This protein binds this small molecule.
Small molecule (SMILES): COC1=C(OC)C(=O)C(C)=CC1=O

Sequence of chain 1.A:
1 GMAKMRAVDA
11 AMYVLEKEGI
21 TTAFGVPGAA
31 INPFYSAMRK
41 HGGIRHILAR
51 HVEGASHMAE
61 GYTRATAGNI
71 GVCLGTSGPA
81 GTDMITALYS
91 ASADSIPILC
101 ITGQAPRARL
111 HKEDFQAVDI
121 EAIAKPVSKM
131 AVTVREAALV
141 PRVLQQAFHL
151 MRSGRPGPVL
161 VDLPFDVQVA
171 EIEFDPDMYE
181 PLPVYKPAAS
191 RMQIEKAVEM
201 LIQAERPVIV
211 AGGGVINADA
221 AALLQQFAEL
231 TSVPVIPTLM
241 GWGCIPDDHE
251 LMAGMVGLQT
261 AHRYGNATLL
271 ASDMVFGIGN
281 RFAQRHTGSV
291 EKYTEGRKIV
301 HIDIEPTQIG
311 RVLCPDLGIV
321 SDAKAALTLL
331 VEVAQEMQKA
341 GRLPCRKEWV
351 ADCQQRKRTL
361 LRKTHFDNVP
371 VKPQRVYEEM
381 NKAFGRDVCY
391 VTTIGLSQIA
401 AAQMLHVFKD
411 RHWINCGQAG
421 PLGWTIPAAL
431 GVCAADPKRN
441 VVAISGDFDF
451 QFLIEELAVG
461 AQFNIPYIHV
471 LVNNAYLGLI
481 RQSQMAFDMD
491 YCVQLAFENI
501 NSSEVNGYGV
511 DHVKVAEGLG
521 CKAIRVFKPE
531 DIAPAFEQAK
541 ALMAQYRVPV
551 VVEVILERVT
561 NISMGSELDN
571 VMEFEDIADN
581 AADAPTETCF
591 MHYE

Binding-site contacts:
Ligand atom O2 contacts residue GLN494 of chain 2.A at 3.8 Å.
Ligand atom CM2 contacts residue CYS492 of chain 2.A at 3.8 Å (hydrophobic).
Ligand atom C2 contacts residue PHE463 of chain 1.A at 4.3 Å (hydrophobic).
Ligand atom O1 contacts residue PHE463 of chain 1.A at 4.4 Å.
Ligand atom C1 contacts residue CYS492 of chain 2.A at 3.8 Å (hydrophobic).
Ligand atom O1 contacts residue CYS492 of chain 2.A at 3.0 Å.
Ligand atom C1 contacts residue HIS46 of chain 1.A at 4.5 Å.
Ligand atom CM2 contacts residue GLN494 of chain 2.A at 3.2 Å.
Ligand atom CM2 contacts residue VAL493 of chain 2.A at 3.9 Å (hydrophobic).
Ligand atom C6 contacts residue HIS46 of chain 1.A at 4.2 Å.
Ligand atom O1 contacts residue HIS46 of chain 1.A at 4.1 Å.
Ligand atom CM2 contacts residue GLN462 of chain 1.A at 4.2 Å.
Ligand atom C6 contacts residue CYS492 of chain 2.A at 4.0 Å (hydrophobic).
Ligand atom C1 contacts residue PHE463 of chain 1.A at 4.5 Å (hydrophobic).
Ligand atom O2 contacts residue PHE463 of chain 1.A at 4.2 Å.
Ligand atom O2 contacts residue GLN462 of chain 1.A at 3.8 Å.

Sequence of chain 2.A:
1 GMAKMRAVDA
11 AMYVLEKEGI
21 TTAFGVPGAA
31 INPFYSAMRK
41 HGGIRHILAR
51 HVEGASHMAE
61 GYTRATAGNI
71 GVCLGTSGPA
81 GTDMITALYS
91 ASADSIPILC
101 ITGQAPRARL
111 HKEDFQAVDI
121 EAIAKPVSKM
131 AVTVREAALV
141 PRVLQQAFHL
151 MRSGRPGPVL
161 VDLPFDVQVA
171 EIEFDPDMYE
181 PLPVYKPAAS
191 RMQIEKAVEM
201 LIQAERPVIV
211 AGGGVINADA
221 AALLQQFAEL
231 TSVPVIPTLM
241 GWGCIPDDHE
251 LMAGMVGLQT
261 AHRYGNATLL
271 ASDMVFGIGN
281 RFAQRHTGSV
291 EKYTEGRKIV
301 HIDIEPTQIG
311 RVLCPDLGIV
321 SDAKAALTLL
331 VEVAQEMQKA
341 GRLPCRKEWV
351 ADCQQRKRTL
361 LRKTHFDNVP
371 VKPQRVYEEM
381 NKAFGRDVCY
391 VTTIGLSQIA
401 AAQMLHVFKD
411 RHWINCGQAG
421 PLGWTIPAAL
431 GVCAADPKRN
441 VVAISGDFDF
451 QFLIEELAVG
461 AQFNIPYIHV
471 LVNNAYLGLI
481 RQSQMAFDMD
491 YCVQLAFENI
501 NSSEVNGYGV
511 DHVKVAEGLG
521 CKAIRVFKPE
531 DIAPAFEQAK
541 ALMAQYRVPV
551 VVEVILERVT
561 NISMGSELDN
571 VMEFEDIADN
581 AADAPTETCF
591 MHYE